Sequence of chain 40.B:
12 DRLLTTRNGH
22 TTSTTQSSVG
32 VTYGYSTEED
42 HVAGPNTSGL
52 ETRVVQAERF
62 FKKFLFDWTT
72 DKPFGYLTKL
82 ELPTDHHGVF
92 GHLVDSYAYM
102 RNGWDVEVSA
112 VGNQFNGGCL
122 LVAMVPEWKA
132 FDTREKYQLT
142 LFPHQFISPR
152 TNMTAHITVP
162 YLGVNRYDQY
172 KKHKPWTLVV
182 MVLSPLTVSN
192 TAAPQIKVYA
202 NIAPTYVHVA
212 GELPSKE

Binding-site contacts:
Ligand atom O1 contacts residue ASP133 of chain 40.B at 4.1 Å.
Ligand atom O5S contacts residue ARG56 of chain 39.C at 3.6 Å (salt-bridge).
Ligand atom O3S contacts residue LYS193 of chain 40.A at 3.1 Å (salt-bridge).
Ligand atom S1 contacts residue ASP59 of chain 39.C at 3.7 Å.
Ligand atom C1 contacts residue ASP133 of chain 40.B at 4.0 Å.
Ligand atom O2S contacts residue ASP59 of chain 39.C at 3.2 Å.
Ligand atom O3S contacts residue THR134 of chain 40.B at 3.3 Å (h-bond).
Ligand atom O6B contacts residue LYS193 of chain 40.A at 4.1 Å.
Ligand atom O5 contacts residue ARG135 of chain 40.B at 3.2 Å.
Ligand atom O2S contacts residue ARG56 of chain 39.C at 4.1 Å.
Ligand atom C3 contacts residue LYS193 of chain 40.A at 3.6 Å.
Ligand atom N2 contacts residue ARG56 of chain 39.C at 3.9 Å.
Ligand atom C5 contacts residue THR134 of chain 40.B at 3.9 Å.
Ligand atom C6 contacts residue ARG135 of chain 40.B at 3.8 Å.
Ligand atom O2S contacts residue ASP58 of chain 39.C at 2.3 Å (salt-bridge).
Ligand atom O6S contacts residue ARG135 of chain 40.B at 3.7 Å.
Ligand atom O6 contacts residue LYS193 of chain 40.A at 3.5 Å.
Ligand atom C5 contacts residue ARG135 of chain 40.B at 4.1 Å.
Ligand atom S2 contacts residue ARG135 of chain 40.B at 4.0 Å.
Ligand atom C3 contacts residue ARG56 of chain 39.C at 3.9 Å.
Ligand atom O5 contacts residue LYS193 of chain 40.A at 3.6 Å.
Ligand atom C6 contacts residue THR134 of chain 40.B at 3.5 Å.
Ligand atom O5S contacts residue ASN88 of chain 39.C at 3.0 Å (h-bond).
Ligand atom O6S contacts residue ARG56 of chain 39.C at 3.7 Å.
Ligand atom O4 contacts residue THR195 of chain 40.A at 3.7 Å.
Ligand atom O6 contacts residue ARG135 of chain 40.B at 3.6 Å.
Ligand atom O1S contacts residue ASP59 of chain 39.C at 3.0 Å.
Ligand atom O4S contacts residue ARG56 of chain 39.C at 2.5 Å (salt-bridge).
Ligand atom C4 contacts residue LYS193 of chain 40.A at 3.4 Å.
Ligand atom S2 contacts residue ARG56 of chain 39.C at 3.4 Å (salt-bridge).
Ligand atom O1S contacts residue ASP58 of chain 39.C at 4.1 Å.
Ligand atom O3 contacts residue LYS193 of chain 40.A at 2.8 Å (salt-bridge).
Ligand atom S2 contacts residue ASN88 of chain 39.C at 4.0 Å.
Ligand atom C2 contacts residue LYS193 of chain 40.A at 3.6 Å.
Ligand atom O6S contacts residue ASN88 of chain 39.C at 3.9 Å.
Ligand atom S1 contacts residue ASP58 of chain 39.C at 3.7 Å.
Ligand atom O5S contacts residue ARG135 of chain 40.B at 3.6 Å.
Ligand atom O3 contacts residue ARG56 of chain 39.C at 3.9 Å.
Ligand atom O3 contacts residue ASP59 of chain 39.C at 4.0 Å.
Ligand atom O6S contacts residue LYS193 of chain 40.A at 3.4 Å.

Sequence of chain 40.A:
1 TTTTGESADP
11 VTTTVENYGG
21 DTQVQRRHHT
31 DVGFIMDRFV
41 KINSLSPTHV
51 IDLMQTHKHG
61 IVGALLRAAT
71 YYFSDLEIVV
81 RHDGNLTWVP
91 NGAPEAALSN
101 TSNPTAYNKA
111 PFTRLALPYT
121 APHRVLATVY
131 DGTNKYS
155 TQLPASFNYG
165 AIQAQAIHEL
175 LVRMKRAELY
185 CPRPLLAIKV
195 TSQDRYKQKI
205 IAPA

Sequence of chain 39.C:
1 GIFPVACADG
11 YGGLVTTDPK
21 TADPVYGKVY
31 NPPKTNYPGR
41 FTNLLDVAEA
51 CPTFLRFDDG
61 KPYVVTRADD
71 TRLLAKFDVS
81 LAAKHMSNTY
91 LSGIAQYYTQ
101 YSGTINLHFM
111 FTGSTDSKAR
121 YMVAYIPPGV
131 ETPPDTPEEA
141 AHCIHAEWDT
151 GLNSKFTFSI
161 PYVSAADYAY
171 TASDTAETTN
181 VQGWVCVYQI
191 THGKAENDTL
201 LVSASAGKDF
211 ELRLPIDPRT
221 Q

This protein binds this small molecule.
Small molecule (SMILES): O=C(O)[C@@H]1O[C@@H](O[C@H]2[C@H](O)[C@@H](NS(=O)(=O)O)[C@@H](O)O[C@@H]2COS(=O)(=O)O)[C@H](OS(=O)(=O)O)[C@@H](O)[C@@H]1O[C@H]1O[C@H](COS(=O)(=O)O)[C@@H](O)[C@H](O)[C@H]1NS(=O)(=O)O